Sequence of chain 1.F:
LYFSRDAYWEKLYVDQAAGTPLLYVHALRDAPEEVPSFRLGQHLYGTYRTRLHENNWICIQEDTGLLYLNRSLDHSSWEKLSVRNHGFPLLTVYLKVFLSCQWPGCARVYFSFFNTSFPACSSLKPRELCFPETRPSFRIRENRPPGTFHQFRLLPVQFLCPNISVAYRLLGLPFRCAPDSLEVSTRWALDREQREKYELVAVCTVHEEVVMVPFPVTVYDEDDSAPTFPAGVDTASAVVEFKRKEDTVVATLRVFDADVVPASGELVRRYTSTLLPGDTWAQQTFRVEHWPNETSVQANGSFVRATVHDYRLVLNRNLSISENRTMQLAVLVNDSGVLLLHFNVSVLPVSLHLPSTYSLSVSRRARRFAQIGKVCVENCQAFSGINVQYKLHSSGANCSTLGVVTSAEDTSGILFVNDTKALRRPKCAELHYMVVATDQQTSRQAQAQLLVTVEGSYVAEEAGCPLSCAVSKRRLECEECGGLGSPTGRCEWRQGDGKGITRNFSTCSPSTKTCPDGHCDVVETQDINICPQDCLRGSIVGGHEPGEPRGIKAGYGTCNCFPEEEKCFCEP

Binding-site contacts:
Ligand atom C3 contacts residue ASN333 of chain 1.F at 3.8 Å.
Ligand atom C8 contacts residue GLU261 of chain 1.F at 4.3 Å.
Ligand atom C1 contacts residue ASN333 of chain 1.F at 1.4 Å.
Ligand atom O7 contacts residue ASN333 of chain 1.F at 2.9 Å (h-bond).
Ligand atom C5 contacts residue ASN333 of chain 1.F at 3.6 Å.
Ligand atom C6 contacts residue GLY407 of chain 1.F at 4.2 Å.
Ligand atom O5 contacts residue GLY407 of chain 1.F at 3.9 Å.
Ligand atom C6 contacts residue SER406 of chain 1.F at 4.2 Å.
Ligand atom N2 contacts residue GLU261 of chain 1.F at 4.3 Å.
Ligand atom O5 contacts residue ASN333 of chain 1.F at 2.3 Å (h-bond).
Ligand atom C4 contacts residue ASN333 of chain 1.F at 4.2 Å.
Ligand atom C2 contacts residue ASN333 of chain 1.F at 2.4 Å.
Ligand atom C8 contacts residue ASN333 of chain 1.F at 4.4 Å.
Ligand atom O6 contacts residue ASN409 of chain 1.F at 3.5 Å (h-bond).
Ligand atom C6 contacts residue ASN409 of chain 1.F at 3.9 Å.
Ligand atom N2 contacts residue ASN333 of chain 1.F at 3.0 Å (h-bond).
Ligand atom C7 contacts residue ASN333 of chain 1.F at 3.1 Å.

The small molecule below binds the protein below.
Small molecule (SMILES): CC(=O)N[C@@H]1[C@@H](O)[C@H](O)[C@@H](CO)O[C@H]1O